Binding-site contacts:
Ligand atom O6 contacts residue SER246 of chain 1.B at 3.4 Å (h-bond).
Ligand atom C6 contacts residue SER246 of chain 1.B at 4.4 Å.
Ligand atom C8 contacts residue ASN243 of chain 1.B at 3.8 Å.
Ligand atom C5 contacts residue SER246 of chain 1.B at 4.2 Å.
Ligand atom C6 contacts residue MET335 of chain 1.B at 4.5 Å (hydrophobic).
Ligand atom C4 contacts residue ASN243 of chain 1.B at 4.1 Å.
Ligand atom C7 contacts residue ASN243 of chain 1.B at 3.3 Å.
Ligand atom C6 contacts residue ASN243 of chain 1.B at 4.4 Å.
Ligand atom C5 contacts residue ASN243 of chain 1.B at 3.5 Å.
Ligand atom O5 contacts residue ASN243 of chain 1.B at 2.2 Å (h-bond).
Ligand atom C3 contacts residue ASN243 of chain 1.B at 3.8 Å.
Ligand atom C4 contacts residue GLN378 of chain 1.B at 4.1 Å.
Ligand atom N2 contacts residue ASN243 of chain 1.B at 3.2 Å (h-bond).
Ligand atom C3 contacts residue GLN378 of chain 1.B at 3.9 Å.
Ligand atom O3 contacts residue GLN378 of chain 1.B at 4.3 Å.
Ligand atom O6 contacts residue MET335 of chain 1.B at 3.9 Å.
Ligand atom O6 contacts residue ASN243 of chain 1.B at 4.3 Å.
Ligand atom O5 contacts residue SER246 of chain 1.B at 3.6 Å.
Ligand atom C2 contacts residue ASN243 of chain 1.B at 2.6 Å.
Ligand atom C1 contacts residue ASN243 of chain 1.B at 1.5 Å.
Ligand atom C1 contacts residue SER246 of chain 1.B at 3.7 Å.
Ligand atom C1 contacts residue THR245 of chain 1.B at 3.7 Å.
Ligand atom O7 contacts residue ASN243 of chain 1.B at 3.1 Å (h-bond).
Ligand atom C5 contacts residue GLN378 of chain 1.B at 4.3 Å.
Ligand atom O4 contacts residue GLN378 of chain 1.B at 3.6 Å (h-bond).

Sequence of chain 1.B:
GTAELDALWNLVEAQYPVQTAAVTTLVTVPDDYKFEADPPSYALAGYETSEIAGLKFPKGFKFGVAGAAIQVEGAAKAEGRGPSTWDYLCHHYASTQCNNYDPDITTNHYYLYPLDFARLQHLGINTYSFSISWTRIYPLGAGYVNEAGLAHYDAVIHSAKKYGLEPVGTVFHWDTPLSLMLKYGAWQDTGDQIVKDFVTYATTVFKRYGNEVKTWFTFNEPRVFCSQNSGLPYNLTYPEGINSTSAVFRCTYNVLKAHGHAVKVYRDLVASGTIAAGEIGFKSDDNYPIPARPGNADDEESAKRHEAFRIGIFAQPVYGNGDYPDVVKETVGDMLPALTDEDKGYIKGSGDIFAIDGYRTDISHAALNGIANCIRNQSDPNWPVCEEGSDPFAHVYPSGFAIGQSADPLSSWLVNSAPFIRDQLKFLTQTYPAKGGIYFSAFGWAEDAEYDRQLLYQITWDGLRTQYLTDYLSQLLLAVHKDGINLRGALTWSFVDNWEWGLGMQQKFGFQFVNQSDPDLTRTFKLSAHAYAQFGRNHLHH

This small molecule binds to this protein.
Small molecule (SMILES): CC(=O)N[C@@H]1[C@@H](O)[C@H](O)[C@@H](CO)O[C@H]1O